Sequence of chain 2.A:
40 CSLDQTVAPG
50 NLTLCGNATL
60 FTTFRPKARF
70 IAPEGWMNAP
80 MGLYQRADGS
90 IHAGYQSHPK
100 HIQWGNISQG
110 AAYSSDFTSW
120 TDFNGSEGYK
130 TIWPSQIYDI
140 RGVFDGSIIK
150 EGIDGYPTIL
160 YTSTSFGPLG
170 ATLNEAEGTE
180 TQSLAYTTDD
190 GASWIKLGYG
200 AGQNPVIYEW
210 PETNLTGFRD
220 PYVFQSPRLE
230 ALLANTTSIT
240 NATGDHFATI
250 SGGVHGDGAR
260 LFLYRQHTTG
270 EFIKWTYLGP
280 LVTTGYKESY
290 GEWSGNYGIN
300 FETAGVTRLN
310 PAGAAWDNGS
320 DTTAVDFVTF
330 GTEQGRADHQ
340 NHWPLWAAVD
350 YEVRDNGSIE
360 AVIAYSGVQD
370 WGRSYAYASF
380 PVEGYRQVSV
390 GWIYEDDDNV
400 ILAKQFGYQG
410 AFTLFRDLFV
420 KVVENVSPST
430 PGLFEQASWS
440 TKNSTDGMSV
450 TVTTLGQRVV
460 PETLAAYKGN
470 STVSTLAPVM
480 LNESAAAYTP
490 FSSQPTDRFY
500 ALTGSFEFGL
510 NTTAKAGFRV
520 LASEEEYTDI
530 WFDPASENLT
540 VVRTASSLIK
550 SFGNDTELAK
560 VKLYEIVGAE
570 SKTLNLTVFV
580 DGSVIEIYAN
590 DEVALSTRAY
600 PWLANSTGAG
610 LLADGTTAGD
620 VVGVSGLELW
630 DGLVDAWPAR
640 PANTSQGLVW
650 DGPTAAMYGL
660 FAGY

A small-molecule ligand and the protein it binds are described below.
Small molecule (SMILES): CC(=O)N[C@@H]1[C@@H](O)[C@H](O)[C@@H](CO)O[C@H]1O

Binding-site contacts:
Ligand atom N2 contacts residue ASN173 of chain 2.A at 3.8 Å.
Ligand atom C1 contacts residue ASN213 of chain 2.A at 1.4 Å.
Ligand atom C5 contacts residue ASN213 of chain 2.A at 3.7 Å.
Ligand atom O6 contacts residue ASN213 of chain 2.A at 4.5 Å.
Ligand atom O6 contacts residue THR212 of chain 2.A at 3.5 Å.
Ligand atom C7 contacts residue ASN213 of chain 2.A at 3.7 Å.
Ligand atom N2 contacts residue ASN213 of chain 2.A at 3.0 Å (h-bond).
Ligand atom C4 contacts residue ASN213 of chain 2.A at 4.2 Å.
Ligand atom C3 contacts residue ASN213 of chain 2.A at 3.8 Å.
Ligand atom C2 contacts residue ASN213 of chain 2.A at 2.5 Å.
Ligand atom O7 contacts residue ASN213 of chain 2.A at 3.9 Å.
Ligand atom O5 contacts residue ASN213 of chain 2.A at 2.3 Å (h-bond).